Sequence of chain 1.A:
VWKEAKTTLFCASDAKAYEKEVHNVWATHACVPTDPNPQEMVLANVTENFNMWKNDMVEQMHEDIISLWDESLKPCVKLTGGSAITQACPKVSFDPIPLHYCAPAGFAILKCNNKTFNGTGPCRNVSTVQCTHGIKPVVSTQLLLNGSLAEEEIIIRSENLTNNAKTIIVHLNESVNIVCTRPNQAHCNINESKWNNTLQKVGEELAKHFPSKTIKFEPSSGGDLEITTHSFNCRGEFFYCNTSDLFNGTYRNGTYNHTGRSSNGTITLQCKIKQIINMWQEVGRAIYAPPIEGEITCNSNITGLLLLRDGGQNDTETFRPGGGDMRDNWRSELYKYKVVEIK

A protein and the small-molecule ligand that binds it are described below.
Small molecule (SMILES): CC(=O)N[C@@H]1[C@@H](O)[C@H](O)[C@@H](CO)O[C@H]1O

Binding-site contacts:
Ligand atom C6 contacts residue GLN211 of chain 1.A at 3.5 Å.
Ligand atom C1 contacts residue ASN207 of chain 1.A at 1.4 Å.
Ligand atom C5 contacts residue GLN211 of chain 1.A at 3.8 Å.
Ligand atom N2 contacts residue ASN207 of chain 1.A at 3.0 Å (h-bond).
Ligand atom O5 contacts residue ASN207 of chain 1.A at 2.2 Å (h-bond).
Ligand atom O5 contacts residue ASN208 of chain 1.A at 3.5 Å.
Ligand atom C5 contacts residue ASN207 of chain 1.A at 3.5 Å.
Ligand atom O5 contacts residue GLN211 of chain 1.A at 3.9 Å.
Ligand atom O6 contacts residue ASN208 of chain 1.A at 2.6 Å (h-bond).
Ligand atom C5 contacts residue ASN208 of chain 1.A at 4.3 Å.
Ligand atom C1 contacts residue ASN208 of chain 1.A at 4.2 Å.
Ligand atom O7 contacts residue ASN207 of chain 1.A at 3.5 Å (h-bond).
Ligand atom C7 contacts residue TYR267 of chain 1.A at 4.3 Å (hydrophobic).
Ligand atom C2 contacts residue ASN207 of chain 1.A at 2.2 Å.
Ligand atom C3 contacts residue ASN207 of chain 1.A at 3.6 Å.
Ligand atom N2 contacts residue TYR267 of chain 1.A at 3.9 Å.
Ligand atom O3 contacts residue ASN207 of chain 1.A at 4.5 Å.
Ligand atom C8 contacts residue TYR267 of chain 1.A at 4.3 Å (hydrophobic).
Ligand atom C8 contacts residue ASN268 of chain 1.A at 3.9 Å.
Ligand atom C4 contacts residue ASN207 of chain 1.A at 3.9 Å.
Ligand atom C7 contacts residue ASN207 of chain 1.A at 3.6 Å.
Ligand atom C6 contacts residue ASN208 of chain 1.A at 3.6 Å.